Sequence of chain 1.B:
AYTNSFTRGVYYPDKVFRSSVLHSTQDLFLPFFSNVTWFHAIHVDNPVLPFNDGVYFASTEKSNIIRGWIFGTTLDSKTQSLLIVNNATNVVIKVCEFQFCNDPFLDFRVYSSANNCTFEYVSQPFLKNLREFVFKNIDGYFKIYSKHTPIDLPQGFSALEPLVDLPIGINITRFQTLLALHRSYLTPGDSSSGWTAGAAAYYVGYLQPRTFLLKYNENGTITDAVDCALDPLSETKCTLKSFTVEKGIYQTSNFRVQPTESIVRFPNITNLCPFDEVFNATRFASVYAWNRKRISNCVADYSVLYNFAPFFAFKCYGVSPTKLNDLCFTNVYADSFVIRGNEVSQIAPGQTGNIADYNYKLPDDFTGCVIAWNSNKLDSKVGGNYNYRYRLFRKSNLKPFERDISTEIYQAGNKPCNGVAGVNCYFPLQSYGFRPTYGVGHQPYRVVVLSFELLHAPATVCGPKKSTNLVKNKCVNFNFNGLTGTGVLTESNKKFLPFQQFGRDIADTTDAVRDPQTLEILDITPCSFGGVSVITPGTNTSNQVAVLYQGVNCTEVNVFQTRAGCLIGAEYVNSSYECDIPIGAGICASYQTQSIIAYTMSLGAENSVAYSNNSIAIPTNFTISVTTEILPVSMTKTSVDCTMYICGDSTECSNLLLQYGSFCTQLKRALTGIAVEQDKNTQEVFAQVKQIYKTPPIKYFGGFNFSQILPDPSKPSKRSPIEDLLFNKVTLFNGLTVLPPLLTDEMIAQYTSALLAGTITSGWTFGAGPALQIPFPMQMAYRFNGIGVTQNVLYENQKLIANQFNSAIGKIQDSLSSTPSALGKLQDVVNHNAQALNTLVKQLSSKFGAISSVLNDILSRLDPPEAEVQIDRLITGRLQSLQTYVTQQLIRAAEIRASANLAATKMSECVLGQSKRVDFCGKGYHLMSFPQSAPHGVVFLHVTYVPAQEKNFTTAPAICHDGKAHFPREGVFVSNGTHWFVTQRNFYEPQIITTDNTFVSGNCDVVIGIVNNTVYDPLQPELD

This small molecule binds to this protein.
Small molecule (SMILES): CC(=O)N[C@@H]1[C@@H](O)[C@H](O)[C@@H](CO)O[C@H]1O

Binding-site contacts:
Ligand atom C1 contacts residue LYS113 of chain 1.B at 4.5 Å.
Ligand atom N2 contacts residue LYS113 of chain 1.B at 4.2 Å.
Ligand atom C7 contacts residue LYS113 of chain 1.B at 4.1 Å.
Ligand atom C8 contacts residue LYS113 of chain 1.B at 3.5 Å.